The protein below binds the small molecule below.
Small molecule (SMILES): [H]/N=C(/N)c1cc2c(Cl)cccc2s1

Sequence of chain 2.A:
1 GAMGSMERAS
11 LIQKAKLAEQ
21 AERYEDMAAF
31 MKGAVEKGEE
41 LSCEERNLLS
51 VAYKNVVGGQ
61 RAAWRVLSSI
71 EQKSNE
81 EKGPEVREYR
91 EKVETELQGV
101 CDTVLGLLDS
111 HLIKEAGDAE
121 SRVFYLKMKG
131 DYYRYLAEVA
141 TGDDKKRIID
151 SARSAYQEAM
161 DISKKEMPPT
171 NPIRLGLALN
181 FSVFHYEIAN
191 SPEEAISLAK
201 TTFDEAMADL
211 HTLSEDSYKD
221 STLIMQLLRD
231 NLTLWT

Binding-site contacts:
Ligand atom C8 contacts residue LEU105 of chain 2.A at 4.5 Å (hydrophobic).
Ligand atom C4 contacts residue ASP102 of chain 2.A at 3.4 Å.
Ligand atom CL contacts residue GLY106 of chain 2.A at 4.0 Å.
Ligand atom C7 contacts residue ASP102 of chain 2.A at 3.7 Å.
Ligand atom C4 contacts residue LEU136 of chain 2.A at 3.9 Å (hydrophobic).
Ligand atom CL contacts residue LEU105 of chain 2.A at 3.5 Å.
Ligand atom C contacts residue TYR133 of chain 2.A at 2.7 Å (hydrophobic).
Ligand atom CL contacts residue ASP102 of chain 2.A at 2.7 Å.
Ligand atom N contacts residue LEU136 of chain 2.A at 3.9 Å.
Ligand atom C3 contacts residue ASP102 of chain 2.A at 3.8 Å.
Ligand atom C7 contacts residue LEU105 of chain 2.A at 4.0 Å (hydrophobic).
Ligand atom S contacts residue LEU136 of chain 2.A at 3.8 Å.
Ligand atom C2 contacts residue LEU105 of chain 2.A at 4.5 Å (hydrophobic).
Ligand atom N contacts residue ASP102 of chain 2.A at 3.8 Å.
Ligand atom C2 contacts residue TYR133 of chain 2.A at 3.7 Å (hydrophobic).
Ligand atom C1 contacts residue TYR133 of chain 2.A at 2.9 Å (hydrophobic).
Ligand atom C7 contacts residue TYR133 of chain 2.A at 4.0 Å (hydrophobic).
Ligand atom C5 contacts residue ASP102 of chain 2.A at 4.4 Å.
Ligand atom S contacts residue TYR133 of chain 2.A at 4.4 Å.
Ligand atom C4 contacts residue LEU105 of chain 2.A at 4.0 Å (hydrophobic).
Ligand atom N contacts residue GLN98 of chain 2.A at 3.3 Å (h-bond).
Ligand atom C6 contacts residue LEU136 of chain 2.A at 3.6 Å (hydrophobic).
Ligand atom C5 contacts residue LEU136 of chain 2.A at 3.4 Å (hydrophobic).
Ligand atom C8 contacts residue TYR133 of chain 2.A at 3.3 Å (hydrophobic).
Ligand atom C3 contacts residue TYR133 of chain 2.A at 4.2 Å (hydrophobic).
Ligand atom C3 contacts residue LEU105 of chain 2.A at 3.9 Å (hydrophobic).
Ligand atom C6 contacts residue GLN98 of chain 2.A at 4.5 Å.
Ligand atom N1 contacts residue LEU136 of chain 2.A at 3.9 Å.